This protein binds this small molecule.
Small molecule (SMILES): CC(=O)N[C@H]1[C@H](O[C@H]2[C@H](O)[C@@H](NC(C)=O)CO[C@@H]2CO)O[C@H](CO)[C@@H](O)[C@@H]1O

Sequence of chain 1.F:
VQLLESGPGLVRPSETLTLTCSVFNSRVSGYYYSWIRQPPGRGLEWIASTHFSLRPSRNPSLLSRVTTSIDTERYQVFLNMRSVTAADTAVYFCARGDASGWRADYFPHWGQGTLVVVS

Sequence of chain 1.D:
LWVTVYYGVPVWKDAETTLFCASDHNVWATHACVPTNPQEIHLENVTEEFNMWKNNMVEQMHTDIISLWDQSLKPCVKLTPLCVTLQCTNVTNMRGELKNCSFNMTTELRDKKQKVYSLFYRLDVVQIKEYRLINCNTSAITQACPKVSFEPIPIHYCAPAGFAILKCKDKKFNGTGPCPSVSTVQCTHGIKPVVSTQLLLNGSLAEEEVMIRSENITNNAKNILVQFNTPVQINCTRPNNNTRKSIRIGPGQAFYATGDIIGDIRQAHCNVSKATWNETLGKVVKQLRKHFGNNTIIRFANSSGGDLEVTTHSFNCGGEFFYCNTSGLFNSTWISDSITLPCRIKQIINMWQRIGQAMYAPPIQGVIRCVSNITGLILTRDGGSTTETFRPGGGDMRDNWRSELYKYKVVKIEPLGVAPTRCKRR

Binding-site contacts:
Ligand atom C2 contacts residue ASN268 of chain 1.D at 2.5 Å.
Ligand atom C7 contacts residue ASN268 of chain 1.D at 3.8 Å.
Ligand atom C3 contacts residue TRP103 of chain 1.F at 4.1 Å (hydrophobic).
Ligand atom C1 contacts residue TRP103 of chain 1.F at 4.0 Å (hydrophobic).
Ligand atom C4 contacts residue TRP103 of chain 1.F at 3.9 Å (hydrophobic).
Ligand atom O5 contacts residue ASN268 of chain 1.D at 2.4 Å (h-bond).
Ligand atom C1 contacts residue ASN268 of chain 1.D at 1.4 Å.
Ligand atom O6 contacts residue LEU55 of chain 1.F at 4.1 Å.
Ligand atom C8 contacts residue VAL407 of chain 1.D at 3.7 Å (hydrophobic).
Ligand atom O4 contacts residue TRP103 of chain 1.F at 3.8 Å.
Ligand atom N2 contacts residue ASN268 of chain 1.D at 2.9 Å (h-bond).
Ligand atom C6 contacts residue TRP103 of chain 1.F at 3.9 Å (hydrophobic).
Ligand atom O6 contacts residue ILE289 of chain 1.D at 4.5 Å.
Ligand atom C3 contacts residue ASN268 of chain 1.D at 3.8 Å.
Ligand atom O7 contacts residue ASN268 of chain 1.D at 4.3 Å.
Ligand atom C5 contacts residue ASN268 of chain 1.D at 3.7 Å.
Ligand atom O5 contacts residue TRP103 of chain 1.F at 4.1 Å.
Ligand atom C5 contacts residue TRP103 of chain 1.F at 3.3 Å (hydrophobic).
Ligand atom C4 contacts residue ASN268 of chain 1.D at 4.2 Å.
Ligand atom C8 contacts residue TRP103 of chain 1.F at 3.4 Å (hydrophobic).
Ligand atom C6 contacts residue LEU55 of chain 1.F at 4.4 Å (hydrophobic).